This protein binds this small molecule.
Small molecule (SMILES): CC(=O)N[C@@H]1[C@@H](O)[C@H](O)[C@@H](CO)O[C@H]1O

Sequence of chain 1.F:
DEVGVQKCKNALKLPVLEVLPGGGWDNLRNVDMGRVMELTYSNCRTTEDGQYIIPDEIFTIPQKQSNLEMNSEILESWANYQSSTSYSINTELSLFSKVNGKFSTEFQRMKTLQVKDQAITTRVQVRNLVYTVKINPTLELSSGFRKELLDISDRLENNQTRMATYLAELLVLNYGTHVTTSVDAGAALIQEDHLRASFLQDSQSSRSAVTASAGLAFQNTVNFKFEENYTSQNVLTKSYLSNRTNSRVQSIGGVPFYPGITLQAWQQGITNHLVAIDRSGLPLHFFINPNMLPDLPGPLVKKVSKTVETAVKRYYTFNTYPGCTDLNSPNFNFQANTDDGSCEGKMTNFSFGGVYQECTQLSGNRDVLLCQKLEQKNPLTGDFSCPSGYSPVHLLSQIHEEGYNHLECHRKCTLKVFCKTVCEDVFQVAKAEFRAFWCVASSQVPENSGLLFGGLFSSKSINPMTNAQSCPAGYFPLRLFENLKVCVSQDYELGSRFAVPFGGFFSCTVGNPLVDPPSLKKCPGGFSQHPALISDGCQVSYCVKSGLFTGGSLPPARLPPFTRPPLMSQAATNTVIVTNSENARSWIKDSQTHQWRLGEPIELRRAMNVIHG

Sequence of chain 1.G:
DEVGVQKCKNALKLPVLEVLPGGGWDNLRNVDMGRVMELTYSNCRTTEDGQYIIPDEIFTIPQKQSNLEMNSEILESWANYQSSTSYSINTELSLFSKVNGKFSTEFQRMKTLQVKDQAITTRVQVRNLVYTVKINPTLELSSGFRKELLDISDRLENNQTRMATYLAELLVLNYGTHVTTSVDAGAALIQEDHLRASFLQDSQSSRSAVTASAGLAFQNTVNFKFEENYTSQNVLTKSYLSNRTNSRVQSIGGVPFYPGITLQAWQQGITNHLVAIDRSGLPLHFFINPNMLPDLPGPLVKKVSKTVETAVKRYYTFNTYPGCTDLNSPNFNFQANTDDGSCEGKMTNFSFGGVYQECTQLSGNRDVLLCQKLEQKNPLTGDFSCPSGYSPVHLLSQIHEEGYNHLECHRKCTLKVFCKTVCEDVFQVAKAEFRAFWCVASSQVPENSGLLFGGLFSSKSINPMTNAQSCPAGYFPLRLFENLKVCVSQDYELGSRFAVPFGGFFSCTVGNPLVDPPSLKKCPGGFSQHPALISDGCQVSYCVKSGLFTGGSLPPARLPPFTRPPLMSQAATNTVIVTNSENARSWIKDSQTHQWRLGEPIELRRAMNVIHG

Binding-site contacts:
Ligand atom C3 contacts residue ASN168 of chain 1.G at 3.8 Å.
Ligand atom C7 contacts residue ASN168 of chain 1.G at 3.2 Å.
Ligand atom C2 contacts residue ASN168 of chain 1.G at 2.5 Å.
Ligand atom C8 contacts residue LEU416 of chain 1.F at 4.0 Å (hydrophobic).
Ligand atom O3 contacts residue LEU416 of chain 1.F at 3.8 Å.
Ligand atom C8 contacts residue ASP434 of chain 1.F at 4.0 Å.
Ligand atom O5 contacts residue ASN168 of chain 1.G at 2.4 Å (h-bond).
Ligand atom C1 contacts residue ASN168 of chain 1.G at 1.4 Å.
Ligand atom C7 contacts residue LEU416 of chain 1.F at 3.9 Å (hydrophobic).
Ligand atom N2 contacts residue ASN168 of chain 1.G at 2.9 Å (h-bond).
Ligand atom C5 contacts residue ASN168 of chain 1.G at 3.7 Å.
Ligand atom N2 contacts residue LEU416 of chain 1.F at 4.2 Å.
Ligand atom O7 contacts residue LEU416 of chain 1.F at 3.9 Å.
Ligand atom C8 contacts residue ASN168 of chain 1.G at 4.4 Å.
Ligand atom C4 contacts residue ASN168 of chain 1.G at 4.2 Å.
Ligand atom O7 contacts residue ASN168 of chain 1.G at 3.1 Å (h-bond).